Sequence of chain 1.A:
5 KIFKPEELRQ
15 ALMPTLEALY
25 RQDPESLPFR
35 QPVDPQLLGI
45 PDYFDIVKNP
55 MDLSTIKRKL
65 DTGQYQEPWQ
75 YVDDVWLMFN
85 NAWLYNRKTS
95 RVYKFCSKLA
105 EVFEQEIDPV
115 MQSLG

The small molecule below binds the protein below.
Small molecule (SMILES): COc1ccc(CCc2nc3cc(-c4c(C)noc4C)ccc3n2CCN2CCOCC2)cc1

Binding-site contacts:
Ligand atom O contacts residue VAL37 of chain 1.A at 3.8 Å.
Ligand atom C1 contacts residue VAL96 of chain 1.A at 3.5 Å (hydrophobic).
Ligand atom C contacts residue VAL37 of chain 1.A at 3.9 Å (hydrophobic).
Ligand atom C20 contacts residue ARG95 of chain 1.A at 3.3 Å.
Ligand atom C22 contacts residue ARG95 of chain 1.A at 3.8 Å.
Ligand atom C21 contacts residue ARG95 of chain 1.A at 3.4 Å.
Ligand atom N2 contacts residue LEU42 of chain 1.A at 3.6 Å.
Ligand atom C4 contacts residue ILE44 of chain 1.A at 3.5 Å (hydrophobic).
Ligand atom C25 contacts residue ARG95 of chain 1.A at 3.6 Å.
Ligand atom C16 contacts residue GLN35 of chain 1.A at 3.6 Å.
Ligand atom C1 contacts residue VAL37 of chain 1.A at 3.4 Å (hydrophobic).
Ligand atom O contacts residue TYR47 of chain 1.A at 3.6 Å.
Ligand atom C9 contacts residue LEU42 of chain 1.A at 3.9 Å (hydrophobic).
Ligand atom C23 contacts residue PRO32 of chain 1.A at 3.9 Å (hydrophobic).
Ligand atom O2 contacts residue PHE99 of chain 1.A at 3.2 Å.
Ligand atom C7 contacts residue PRO32 of chain 1.A at 3.6 Å (hydrophobic).
Ligand atom C26 contacts residue LEU31 of chain 1.A at 3.8 Å (hydrophobic).
Ligand atom C10 contacts residue VAL96 of chain 1.A at 3.6 Å (hydrophobic).
Ligand atom C3 contacts residue ASN90 of chain 1.A at 3.7 Å.
Ligand atom C4 contacts residue TYR89 of chain 1.A at 3.8 Å (hydrophobic).
Ligand atom C26 contacts residue PHE99 of chain 1.A at 3.6 Å (hydrophobic).
Ligand atom O2 contacts residue PRO32 of chain 1.A at 3.4 Å.
Ligand atom N1 contacts residue LEU42 of chain 1.A at 3.6 Å.
Ligand atom C24 contacts residue ARG95 of chain 1.A at 3.8 Å.
Ligand atom C2 contacts residue VAL37 of chain 1.A at 3.6 Å (hydrophobic).
Ligand atom C contacts residue VAL96 of chain 1.A at 3.6 Å (hydrophobic).
Ligand atom C3 contacts residue VAL37 of chain 1.A at 3.9 Å (hydrophobic).
Ligand atom N contacts residue VAL37 of chain 1.A at 3.5 Å.
Ligand atom C6 contacts residue PRO32 of chain 1.A at 3.3 Å (hydrophobic).
Ligand atom C19 contacts residue ARG95 of chain 1.A at 3.4 Å.
Ligand atom O contacts residue ASN90 of chain 1.A at 3.1 Å (h-bond).
Ligand atom C11 contacts residue LEU42 of chain 1.A at 3.5 Å (hydrophobic).
Ligand atom C17 contacts residue GLN35 of chain 1.A at 3.4 Å.
Ligand atom C22 contacts residue PRO32 of chain 1.A at 3.7 Å (hydrophobic).
Ligand atom C8 contacts residue LEU42 of chain 1.A at 3.9 Å (hydrophobic).
Ligand atom C contacts residue PHE33 of chain 1.A at 3.8 Å (hydrophobic).
Ligand atom N contacts residue ASN90 of chain 1.A at 3.4 Å (h-bond).
Ligand atom N contacts residue VAL96 of chain 1.A at 3.8 Å.
Ligand atom C4 contacts residue ASN90 of chain 1.A at 3.6 Å.
Ligand atom C contacts residue PRO32 of chain 1.A at 3.2 Å (hydrophobic).